Sequence of chain 1.A:
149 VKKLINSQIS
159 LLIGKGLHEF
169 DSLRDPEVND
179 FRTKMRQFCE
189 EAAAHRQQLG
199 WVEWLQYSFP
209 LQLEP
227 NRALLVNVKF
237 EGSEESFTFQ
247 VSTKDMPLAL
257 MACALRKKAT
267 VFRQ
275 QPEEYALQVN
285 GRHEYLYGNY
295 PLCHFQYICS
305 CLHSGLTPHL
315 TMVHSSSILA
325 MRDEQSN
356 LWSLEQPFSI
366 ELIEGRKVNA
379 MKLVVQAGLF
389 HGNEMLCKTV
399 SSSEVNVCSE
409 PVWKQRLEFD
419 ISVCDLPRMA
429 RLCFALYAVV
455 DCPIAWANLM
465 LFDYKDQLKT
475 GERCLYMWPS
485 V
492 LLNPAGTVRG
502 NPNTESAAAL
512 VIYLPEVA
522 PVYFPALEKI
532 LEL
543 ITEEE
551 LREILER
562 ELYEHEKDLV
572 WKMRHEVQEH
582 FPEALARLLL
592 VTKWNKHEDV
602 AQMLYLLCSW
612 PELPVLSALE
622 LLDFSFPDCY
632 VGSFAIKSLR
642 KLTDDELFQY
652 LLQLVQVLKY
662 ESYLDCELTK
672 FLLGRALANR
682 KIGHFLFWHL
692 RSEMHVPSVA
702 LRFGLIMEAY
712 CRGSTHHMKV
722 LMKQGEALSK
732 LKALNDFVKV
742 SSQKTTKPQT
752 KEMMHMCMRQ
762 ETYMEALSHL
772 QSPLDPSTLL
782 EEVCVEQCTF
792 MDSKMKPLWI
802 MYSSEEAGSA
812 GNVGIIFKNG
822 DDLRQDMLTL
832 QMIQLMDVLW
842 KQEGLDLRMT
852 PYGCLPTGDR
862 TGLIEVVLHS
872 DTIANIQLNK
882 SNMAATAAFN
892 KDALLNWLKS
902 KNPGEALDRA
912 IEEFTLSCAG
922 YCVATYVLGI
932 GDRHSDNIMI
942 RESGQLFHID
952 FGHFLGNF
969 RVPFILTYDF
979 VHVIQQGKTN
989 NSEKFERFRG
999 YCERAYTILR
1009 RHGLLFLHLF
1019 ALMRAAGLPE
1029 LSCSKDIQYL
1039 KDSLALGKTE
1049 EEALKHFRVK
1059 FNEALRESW

A small-molecule ligand and the protein it binds are described below.
Small molecule (SMILES): Cc1nc(Nc2cccc(N3CCCC3=O)n2)sc1-c1cc2c(c(S(C)(=O)=O)c1)C(=O)N([C@@H](C)C1CC1)C2

Binding-site contacts:
Ligand atom C39 contacts residue ILE865 of chain 1.A at 3.7 Å (hydrophobic).
Ligand atom C27 contacts residue SER871 of chain 1.A at 3.2 Å.
Ligand atom C29 contacts residue MET940 of chain 1.A at 3.5 Å (hydrophobic).
Ligand atom C8 contacts residue ILE950 of chain 1.A at 3.5 Å (hydrophobic).
Ligand atom N7 contacts residue ILE950 of chain 1.A at 3.1 Å (h-bond).
Ligand atom C25 contacts residue MET940 of chain 1.A at 3.5 Å (hydrophobic).
Ligand atom C1 contacts residue ILE950 of chain 1.A at 3.2 Å (hydrophobic).
Ligand atom C15 contacts residue ILE950 of chain 1.A at 3.0 Å (hydrophobic).
Ligand atom C4 contacts residue CYS855 of chain 1.A at 3.7 Å (hydrophobic).
Ligand atom C5 contacts residue CYS855 of chain 1.A at 3.2 Å (hydrophobic).
Ligand atom C33 contacts residue ILE950 of chain 1.A at 3.7 Å (hydrophobic).
Ligand atom C14 contacts residue ILE950 of chain 1.A at 3.3 Å (hydrophobic).
Ligand atom N37 contacts residue VAL868 of chain 1.A at 3.0 Å (h-bond).
Ligand atom O18 contacts residue PRO798 of chain 1.A at 3.7 Å.
Ligand atom C25 contacts residue TRP800 of chain 1.A at 3.5 Å (hydrophobic).
Ligand atom C11 contacts residue ILE950 of chain 1.A at 3.4 Å (hydrophobic).
Ligand atom O16 contacts residue LYS819 of chain 1.A at 2.7 Å (salt-bridge).
Ligand atom C21 contacts residue ILE950 of chain 1.A at 3.6 Å (hydrophobic).
Ligand atom C6 contacts residue ASP827 of chain 1.A at 3.5 Å.
Ligand atom C26 contacts residue TRP800 of chain 1.A at 3.6 Å (hydrophobic).
Ligand atom C39 contacts residue TYR853 of chain 1.A at 3.6 Å (hydrophobic).
Ligand atom O19 contacts residue MET792 of chain 1.A at 3.4 Å.
Ligand atom C26 contacts residue MET940 of chain 1.A at 3.7 Å (hydrophobic).
Ligand atom C26 contacts residue SER871 of chain 1.A at 3.4 Å.
Ligand atom C10 contacts residue ILE865 of chain 1.A at 3.6 Å (hydrophobic).
Ligand atom O16 contacts residue ILE950 of chain 1.A at 3.4 Å (h-bond).
Ligand atom O18 contacts residue LYS819 of chain 1.A at 3.2 Å (salt-bridge).
Ligand atom N30 contacts residue MET940 of chain 1.A at 3.4 Å.
Ligand atom N24 contacts residue VAL868 of chain 1.A at 2.6 Å (h-bond).
Ligand atom C39 contacts residue GLU866 of chain 1.A at 3.1 Å.
Ligand atom C25 contacts residue VAL868 of chain 1.A at 3.4 Å (hydrophobic).
Ligand atom C14 contacts residue ILE865 of chain 1.A at 3.6 Å (hydrophobic).
Ligand atom C26 contacts residue VAL868 of chain 1.A at 3.4 Å (hydrophobic).
Ligand atom C8 contacts residue TYR853 of chain 1.A at 3.4 Å (hydrophobic).
Ligand atom C20 contacts residue ASP951 of chain 1.A at 3.4 Å.
Ligand atom C15 contacts residue ILE865 of chain 1.A at 3.7 Å (hydrophobic).
Ligand atom C32 contacts residue ILE950 of chain 1.A at 3.6 Å (hydrophobic).
Ligand atom C23 contacts residue VAL868 of chain 1.A at 3.6 Å (hydrophobic).
Ligand atom C10 contacts residue ILE950 of chain 1.A at 3.4 Å (hydrophobic).
Ligand atom C9 contacts residue ILE950 of chain 1.A at 3.5 Å (hydrophobic).